Sequence of chain 1.A:
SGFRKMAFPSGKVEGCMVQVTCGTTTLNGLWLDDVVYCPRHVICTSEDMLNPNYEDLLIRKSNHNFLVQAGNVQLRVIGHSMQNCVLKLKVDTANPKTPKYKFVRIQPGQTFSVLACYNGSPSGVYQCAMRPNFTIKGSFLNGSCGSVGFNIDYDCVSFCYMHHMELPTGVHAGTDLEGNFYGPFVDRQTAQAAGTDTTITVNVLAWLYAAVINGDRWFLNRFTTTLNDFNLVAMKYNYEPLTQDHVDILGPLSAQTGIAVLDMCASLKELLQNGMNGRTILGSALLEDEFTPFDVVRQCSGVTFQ

Binding-site contacts:
Ligand atom CL contacts residue MET165 of chain 1.A at 3.6 Å.
Ligand atom C16 contacts residue GLU166 of chain 1.A at 3.6 Å.
Ligand atom O2 contacts residue MET165 of chain 1.A at 3.3 Å.
Ligand atom C11 contacts residue HIS164 of chain 1.A at 3.4 Å.
Ligand atom CL contacts residue HIS41 of chain 1.A at 3.4 Å.
Ligand atom C8 contacts residue GLN189 of chain 1.A at 3.6 Å.
Ligand atom C15 contacts residue HIS163 of chain 1.A at 3.1 Å.
Ligand atom C8 contacts residue DMS1 of chain 1.E at 3.8 Å.
Ligand atom C21 contacts residue ASN142 of chain 1.A at 3.7 Å.
Ligand atom C18 contacts residue GLU166 of chain 1.A at 3.4 Å.
Ligand atom C15 contacts residue GLU166 of chain 1.A at 3.7 Å.
Ligand atom C16 contacts residue HIS163 of chain 1.A at 3.7 Å.
Ligand atom C9 contacts residue MET49 of chain 1.A at 3.6 Å (hydrophobic).
Ligand atom C16 contacts residue SER144 of chain 1.A at 3.8 Å.
Ligand atom C18 contacts residue PHE140 of chain 1.A at 3.5 Å (hydrophobic).
Ligand atom O1 contacts residue DMS1 of chain 1.E at 3.6 Å.
Ligand atom C16 contacts residue LEU141 of chain 1.A at 3.7 Å (hydrophobic).
Ligand atom C6 contacts residue GLN189 of chain 1.A at 3.8 Å.
Ligand atom C9 contacts residue ARG188 of chain 1.A at 3.6 Å.
Ligand atom O contacts residue MET49 of chain 1.A at 3.6 Å.
Ligand atom C7 contacts residue GLN189 of chain 1.A at 3.9 Å.
Ligand atom C17 contacts residue GLU166 of chain 1.A at 3.7 Å.
Ligand atom CL contacts residue ASP187 of chain 1.A at 3.4 Å.
Ligand atom C15 contacts residue CYS145 of chain 1.A at 3.7 Å (hydrophobic).
Ligand atom C18 contacts residue LEU141 of chain 1.A at 3.7 Å (hydrophobic).
Ligand atom N2 contacts residue HIS163 of chain 1.A at 2.5 Å (h-bond).
Ligand atom C18 contacts residue ASN142 of chain 1.A at 3.8 Å.
Ligand atom C16 contacts residue PHE140 of chain 1.A at 3.5 Å (hydrophobic).
Ligand atom CL contacts residue HIS164 of chain 1.A at 3.6 Å.
Ligand atom C10 contacts residue MET165 of chain 1.A at 3.4 Å (hydrophobic).
Ligand atom N contacts residue HIS41 of chain 1.A at 3.6 Å (h-bond).
Ligand atom C17 contacts residue LEU141 of chain 1.A at 3.9 Å (hydrophobic).
Ligand atom C11 contacts residue MET165 of chain 1.A at 3.5 Å (hydrophobic).
Ligand atom C contacts residue HIS41 of chain 1.A at 3.2 Å.
Ligand atom O2 contacts residue GLU166 of chain 1.A at 2.9 Å (salt-bridge).
Ligand atom O1 contacts residue GLN189 of chain 1.A at 3.4 Å.
Ligand atom C9 contacts residue MET165 of chain 1.A at 3.5 Å (hydrophobic).
Ligand atom N2 contacts residue SER144 of chain 1.A at 3.5 Å (h-bond).
Ligand atom C10 contacts residue MET49 of chain 1.A at 3.7 Å (hydrophobic).
Ligand atom C8 contacts residue ARG188 of chain 1.A at 3.8 Å.

Sequence of chain 1.B:
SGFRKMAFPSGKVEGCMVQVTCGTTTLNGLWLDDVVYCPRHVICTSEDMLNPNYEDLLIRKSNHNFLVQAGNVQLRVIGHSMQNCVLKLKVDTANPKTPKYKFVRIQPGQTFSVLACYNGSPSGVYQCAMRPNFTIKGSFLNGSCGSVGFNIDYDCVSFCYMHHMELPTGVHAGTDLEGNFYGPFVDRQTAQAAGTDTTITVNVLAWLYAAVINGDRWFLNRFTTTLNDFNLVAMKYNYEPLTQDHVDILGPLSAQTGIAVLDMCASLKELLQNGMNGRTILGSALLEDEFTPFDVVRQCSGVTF

A protein and the small-molecule ligand that binds it are described below.
Small molecule (SMILES): CN(C)C(=O)C[C@@]1(C(=O)Nc2cncc3ccccc23)CCOc2ccc(Cl)cc21